Binding-site contacts:
Ligand atom O7 contacts residue SER71 of chain 51.D at 3.8 Å.
Ligand atom C5 contacts residue ASN70 of chain 51.D at 3.7 Å.
Ligand atom C1 contacts residue ASN70 of chain 51.D at 1.4 Å.
Ligand atom C3 contacts residue ASN70 of chain 51.D at 3.8 Å.
Ligand atom O7 contacts residue PRO31 of chain 51.D at 3.2 Å (h-bond).
Ligand atom O6 contacts residue ARG33 of chain 51.D at 3.2 Å (salt-bridge).
Ligand atom N2 contacts residue ASN70 of chain 51.D at 2.9 Å (h-bond).
Ligand atom O7 contacts residue SER29 of chain 51.D at 4.4 Å.
Ligand atom N2 contacts residue ASN32 of chain 51.D at 4.0 Å.
Ligand atom N2 contacts residue PRO31 of chain 51.D at 2.5 Å (h-bond).
Ligand atom C7 contacts residue PRO31 of chain 51.D at 3.1 Å (hydrophobic).
Ligand atom O3 contacts residue PRO31 of chain 51.D at 3.4 Å (h-bond).
Ligand atom O5 contacts residue ASN70 of chain 51.D at 2.4 Å (h-bond).
Ligand atom C6 contacts residue ARG33 of chain 51.D at 3.3 Å.
Ligand atom C7 contacts residue ASN70 of chain 51.D at 3.1 Å.
Ligand atom C8 contacts residue PRO31 of chain 51.D at 4.4 Å (hydrophobic).
Ligand atom C5 contacts residue ARG33 of chain 51.D at 4.4 Å.
Ligand atom O7 contacts residue ASN70 of chain 51.D at 3.3 Å (h-bond).
Ligand atom C1 contacts residue PRO31 of chain 51.D at 4.2 Å (hydrophobic).
Ligand atom C3 contacts residue PRO31 of chain 51.D at 3.3 Å (hydrophobic).
Ligand atom C1 contacts residue ASN32 of chain 51.D at 4.5 Å.
Ligand atom C2 contacts residue PRO31 of chain 51.D at 3.4 Å (hydrophobic).
Ligand atom C2 contacts residue ASN70 of chain 51.D at 2.5 Å.
Ligand atom C4 contacts residue ASN70 of chain 51.D at 4.2 Å.
Ligand atom C1 contacts residue ARG33 of chain 51.D at 4.3 Å.
Ligand atom C8 contacts residue ASN70 of chain 51.D at 3.9 Å.

A protein and the small-molecule ligand that binds it are described below.
Small molecule (SMILES): CC(=O)N[C@@H]1[C@@H](O)[C@H](O)[C@@H](CO)O[C@H]1O

Sequence of chain 51.D:
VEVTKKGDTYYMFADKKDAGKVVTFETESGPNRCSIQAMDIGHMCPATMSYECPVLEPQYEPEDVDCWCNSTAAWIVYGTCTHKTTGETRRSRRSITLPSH